This protein binds this small molecule.
Small molecule (SMILES): CC(C)CCC[C@@H](C)[C@H]1CC[C@H]2[C@@H]3CC=C4C[C@@H](OC(=O)CCC(=O)O)CC[C@]4(C)[C@H]3CC[C@]12C

Binding-site contacts:
Ligand atom OAW contacts residue PHE293 of chain 1.A at 3.2 Å.
Ligand atom CBC contacts residue PHE293 of chain 1.A at 3.8 Å (hydrophobic).
Ligand atom CAE contacts residue VAL289 of chain 1.A at 3.9 Å (hydrophobic).
Ligand atom CAU contacts residue Y011 of chain 1.Z at 4.1 Å.
Ligand atom CAK contacts residue ILE290 of chain 1.A at 3.9 Å (hydrophobic).
Ligand atom CAC contacts residue Y011 of chain 1.Z at 3.8 Å.
Ligand atom CAE contacts residue LEU286 of chain 1.A at 4.3 Å (hydrophobic).
Ligand atom CAK contacts residue PHE499 of chain 1.A at 4.0 Å (hydrophobic).
Ligand atom CAE contacts residue Y011 of chain 1.Z at 4.5 Å.
Ligand atom CAZ contacts residue PHE499 of chain 1.A at 4.3 Å (hydrophobic).
Ligand atom CAV contacts residue PHE293 of chain 1.A at 3.7 Å (hydrophobic).
Ligand atom CAJ contacts residue Y011 of chain 1.Z at 4.3 Å.
Ligand atom CAI contacts residue ILE290 of chain 1.A at 3.7 Å (hydrophobic).
Ligand atom CAV contacts residue PHE499 of chain 1.A at 4.5 Å (hydrophobic).
Ligand atom CAZ contacts residue ILE290 of chain 1.A at 3.9 Å (hydrophobic).
Ligand atom CAD contacts residue ILE290 of chain 1.A at 3.8 Å (hydrophobic).
Ligand atom CAP contacts residue LEU286 of chain 1.A at 4.2 Å (hydrophobic).
Ligand atom CAR contacts residue PHE293 of chain 1.A at 3.7 Å (hydrophobic).
Ligand atom CBB contacts residue Y011 of chain 1.Z at 4.1 Å.
Ligand atom CAO contacts residue LEU286 of chain 1.A at 4.3 Å (hydrophobic).
Ligand atom CAD contacts residue PHE293 of chain 1.A at 4.2 Å (hydrophobic).
Ligand atom CAQ contacts residue LEU286 of chain 1.A at 4.1 Å (hydrophobic).
Ligand atom CBH contacts residue ILE290 of chain 1.A at 4.3 Å (hydrophobic).
Ligand atom CAI contacts residue PHE499 of chain 1.A at 3.5 Å (hydrophobic).
Ligand atom CBD contacts residue ILE290 of chain 1.A at 3.8 Å (hydrophobic).

Sequence of chain 1.A:
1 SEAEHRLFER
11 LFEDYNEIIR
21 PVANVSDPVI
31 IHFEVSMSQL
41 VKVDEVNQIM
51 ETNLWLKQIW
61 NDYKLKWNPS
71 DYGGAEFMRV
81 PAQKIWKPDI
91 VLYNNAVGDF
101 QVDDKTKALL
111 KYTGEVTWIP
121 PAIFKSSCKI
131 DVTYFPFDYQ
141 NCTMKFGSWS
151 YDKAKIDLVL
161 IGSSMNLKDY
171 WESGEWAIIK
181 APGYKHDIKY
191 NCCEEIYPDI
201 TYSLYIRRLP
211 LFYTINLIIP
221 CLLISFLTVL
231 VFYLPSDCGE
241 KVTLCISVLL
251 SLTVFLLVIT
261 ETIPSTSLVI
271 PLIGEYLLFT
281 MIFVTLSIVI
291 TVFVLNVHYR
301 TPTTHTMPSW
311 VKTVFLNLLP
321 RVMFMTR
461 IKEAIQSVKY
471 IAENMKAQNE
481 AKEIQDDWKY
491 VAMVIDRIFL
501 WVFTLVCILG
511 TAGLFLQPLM